A small-molecule ligand and the protein it binds are described below.
Small molecule (SMILES): CC(C)CCC[C@@H](C)[C@H]1CC[C@H]2[C@@H]3CC=C4C[C@@H](OC(=O)CCC(=O)O)CC[C@]4(C)[C@H]3CC[C@]12C

Sequence of chain 1.B:
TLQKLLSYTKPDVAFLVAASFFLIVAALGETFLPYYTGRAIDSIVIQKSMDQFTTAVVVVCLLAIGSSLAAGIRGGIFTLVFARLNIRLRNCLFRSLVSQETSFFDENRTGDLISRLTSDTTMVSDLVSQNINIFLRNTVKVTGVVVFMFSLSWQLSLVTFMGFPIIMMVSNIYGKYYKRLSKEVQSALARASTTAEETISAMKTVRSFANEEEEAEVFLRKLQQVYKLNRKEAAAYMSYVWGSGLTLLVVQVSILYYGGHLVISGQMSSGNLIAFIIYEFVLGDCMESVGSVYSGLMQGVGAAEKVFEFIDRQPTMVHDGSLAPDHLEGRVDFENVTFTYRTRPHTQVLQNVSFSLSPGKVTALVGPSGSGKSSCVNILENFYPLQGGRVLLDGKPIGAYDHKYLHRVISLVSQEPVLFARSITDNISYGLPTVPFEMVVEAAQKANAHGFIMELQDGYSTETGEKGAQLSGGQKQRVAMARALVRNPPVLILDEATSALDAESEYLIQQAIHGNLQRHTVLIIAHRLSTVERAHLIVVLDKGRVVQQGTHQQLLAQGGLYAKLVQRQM

Sequence of chain 1.A:
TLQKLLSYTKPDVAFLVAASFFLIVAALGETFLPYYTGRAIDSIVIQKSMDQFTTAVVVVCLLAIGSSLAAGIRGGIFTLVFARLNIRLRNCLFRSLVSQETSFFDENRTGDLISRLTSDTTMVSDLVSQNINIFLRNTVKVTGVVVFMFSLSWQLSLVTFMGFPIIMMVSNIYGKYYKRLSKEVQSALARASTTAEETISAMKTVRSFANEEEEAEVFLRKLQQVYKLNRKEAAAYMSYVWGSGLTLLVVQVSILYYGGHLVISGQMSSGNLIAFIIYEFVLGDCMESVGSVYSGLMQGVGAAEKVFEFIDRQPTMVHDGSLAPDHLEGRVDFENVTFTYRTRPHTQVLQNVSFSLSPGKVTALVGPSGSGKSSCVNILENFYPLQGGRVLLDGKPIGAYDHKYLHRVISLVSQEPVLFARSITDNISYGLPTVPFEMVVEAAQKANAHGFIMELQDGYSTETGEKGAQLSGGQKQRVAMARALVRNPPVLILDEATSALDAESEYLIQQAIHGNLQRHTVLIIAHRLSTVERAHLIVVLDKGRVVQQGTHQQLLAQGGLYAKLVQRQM

Binding-site contacts:
Ligand atom CAB contacts residue LYS309 of chain 1.A at 4.2 Å.
Ligand atom CAJ contacts residue ARG305 of chain 1.A at 4.2 Å.
Ligand atom CAX contacts residue VAL421 of chain 1.B at 4.3 Å (hydrophobic).
Ligand atom CAB contacts residue ARG305 of chain 1.A at 4.1 Å.
Ligand atom CAR contacts residue LEU416 of chain 1.B at 4.1 Å (hydrophobic).
Ligand atom OAG contacts residue VAL421 of chain 1.B at 4.4 Å.
Ligand atom OAG contacts residue LEU417 of chain 1.B at 4.2 Å.
Ligand atom CAD contacts residue LEU201 of chain 1.A at 4.3 Å (hydrophobic).
Ligand atom CAA contacts residue ARG305 of chain 1.A at 3.5 Å.
Ligand atom CAK contacts residue GLU198 of chain 1.A at 3.6 Å.
Ligand atom OAF contacts residue LEU424 of chain 1.B at 4.2 Å.
Ligand atom CAI contacts residue GLU198 of chain 1.A at 3.6 Å.
Ligand atom CBG contacts residue GLU198 of chain 1.A at 4.2 Å.
Ligand atom CAA contacts residue ARG242 of chain 1.A at 3.4 Å.
Ligand atom CAT contacts residue LEU416 of chain 1.B at 4.0 Å (hydrophobic).
Ligand atom OAF contacts residue VAL421 of chain 1.B at 3.4 Å.
Ligand atom CAE contacts residue GLU198 of chain 1.A at 3.7 Å.
Ligand atom CAZ contacts residue GLU198 of chain 1.A at 4.5 Å.
Ligand atom CAP contacts residue ASP453 of chain 1.A at 4.0 Å.
Ligand atom CAD contacts residue GLU198 of chain 1.A at 3.4 Å.
Ligand atom CBD contacts residue GLU198 of chain 1.A at 3.3 Å.
Ligand atom CAQ contacts residue GLU198 of chain 1.A at 4.3 Å.
Ligand atom OAG contacts residue GLN420 of chain 1.B at 3.5 Å.
Ligand atom CAV contacts residue LEU201 of chain 1.A at 4.2 Å (hydrophobic).
Ligand atom OAH contacts residue VAL227 of chain 1.A at 3.9 Å.
Ligand atom OAF contacts residue GLN420 of chain 1.B at 4.4 Å.
Ligand atom CBH contacts residue GLU198 of chain 1.A at 4.2 Å.
Ligand atom CAN contacts residue ARG305 of chain 1.A at 3.4 Å.
Ligand atom CBA contacts residue ARG305 of chain 1.A at 4.0 Å.
Ligand atom CBF contacts residue GLU198 of chain 1.A at 4.2 Å.
Ligand atom CAA contacts residue ALA239 of chain 1.A at 3.7 Å (hydrophobic).
Ligand atom CAY contacts residue GLN420 of chain 1.B at 3.8 Å.
Ligand atom CAM contacts residue GLN420 of chain 1.B at 3.4 Å.
Ligand atom OAH contacts residue VAL421 of chain 1.B at 4.5 Å.